Sequence of chain 1.NA:
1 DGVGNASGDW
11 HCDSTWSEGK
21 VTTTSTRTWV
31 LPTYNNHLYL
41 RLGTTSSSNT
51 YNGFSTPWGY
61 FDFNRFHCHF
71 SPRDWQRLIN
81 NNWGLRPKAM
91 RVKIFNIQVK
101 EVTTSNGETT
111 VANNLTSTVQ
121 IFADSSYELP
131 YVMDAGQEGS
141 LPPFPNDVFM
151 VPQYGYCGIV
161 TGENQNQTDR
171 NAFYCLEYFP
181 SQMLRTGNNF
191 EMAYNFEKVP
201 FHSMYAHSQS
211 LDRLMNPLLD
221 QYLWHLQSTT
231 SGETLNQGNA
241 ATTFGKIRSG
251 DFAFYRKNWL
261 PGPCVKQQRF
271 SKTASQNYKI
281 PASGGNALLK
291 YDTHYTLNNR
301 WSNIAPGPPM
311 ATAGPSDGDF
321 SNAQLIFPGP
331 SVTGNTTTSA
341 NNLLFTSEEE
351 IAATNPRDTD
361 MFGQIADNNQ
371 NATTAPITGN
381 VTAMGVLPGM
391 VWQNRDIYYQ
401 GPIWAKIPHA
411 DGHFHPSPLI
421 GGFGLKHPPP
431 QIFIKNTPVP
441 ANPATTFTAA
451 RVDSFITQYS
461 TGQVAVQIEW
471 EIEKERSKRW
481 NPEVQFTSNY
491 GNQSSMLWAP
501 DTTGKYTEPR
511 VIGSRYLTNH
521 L

A protein and the small-molecule ligand that binds it are described below.
Small molecule (SMILES): Nc1ncnc2c1ncn2[C@H]1C[C@H](O)[C@@H](COP(=O)(O)O)O1

Binding-site contacts:
Ligand atom C8 contacts residue HIS415 of chain 1.NA at 3.6 Å.
Ligand atom N3 contacts residue PRO200 of chain 1.NA at 4.2 Å.
Ligand atom N7 contacts residue SER417 of chain 1.NA at 4.4 Å.
Ligand atom C6 contacts residue VAL199 of chain 1.NA at 4.3 Å (hydrophobic).
Ligand atom N7 contacts residue HIS415 of chain 1.NA at 3.8 Å.
Ligand atom C2 contacts residue PRO416 of chain 1.NA at 3.9 Å (hydrophobic).
Ligand atom N1 contacts residue GLY424 of chain 1.NA at 3.5 Å (h-bond).
Ligand atom C6 contacts residue PRO416 of chain 1.NA at 3.0 Å (hydrophobic).
Ligand atom N6 contacts residue GLY424 of chain 1.NA at 3.8 Å.
Ligand atom N7 contacts residue PRO200 of chain 1.NA at 4.0 Å.
Ligand atom N6 contacts residue SER417 of chain 1.NA at 3.8 Å.
Ligand atom C5 contacts residue PRO416 of chain 1.NA at 3.6 Å (hydrophobic).
Ligand atom O1P contacts residue PRO200 of chain 1.NA at 4.1 Å.
Ligand atom C5 contacts residue PRO200 of chain 1.NA at 3.8 Å (hydrophobic).
Ligand atom N3 contacts residue PRO416 of chain 1.NA at 4.1 Å.
Ligand atom N6 contacts residue PRO416 of chain 1.NA at 3.1 Å (h-bond).
Ligand atom C6 contacts residue PRO200 of chain 1.NA at 4.0 Å (hydrophobic).
Ligand atom N1 contacts residue PRO416 of chain 1.NA at 3.2 Å (h-bond).
Ligand atom C4 contacts residue PRO200 of chain 1.NA at 4.1 Å (hydrophobic).
Ligand atom C2 contacts residue GLY424 of chain 1.NA at 4.1 Å.
Ligand atom N9 contacts residue PRO416 of chain 1.NA at 4.2 Å.
Ligand atom C2' contacts residue HIS415 of chain 1.NA at 3.9 Å.
Ligand atom N6 contacts residue VAL199 of chain 1.NA at 4.5 Å.
Ligand atom O3P contacts residue LYS198 of chain 1.NA at 4.5 Å.
Ligand atom C6 contacts residue GLY424 of chain 1.NA at 4.5 Å.
Ligand atom N6 contacts residue PRO200 of chain 1.NA at 4.4 Å.
Ligand atom C2 contacts residue VAL199 of chain 1.NA at 4.2 Å (hydrophobic).
Ligand atom C6 contacts residue SER417 of chain 1.NA at 4.5 Å.
Ligand atom N9 contacts residue PRO200 of chain 1.NA at 4.4 Å.
Ligand atom N1 contacts residue PRO200 of chain 1.NA at 4.1 Å.
Ligand atom P contacts residue PRO200 of chain 1.NA at 4.5 Å.
Ligand atom C2 contacts residue PRO200 of chain 1.NA at 4.1 Å (hydrophobic).
Ligand atom O3P contacts residue PRO200 of chain 1.NA at 3.9 Å.
Ligand atom N7 contacts residue PRO416 of chain 1.NA at 4.4 Å.
Ligand atom C8 contacts residue PRO200 of chain 1.NA at 4.4 Å (hydrophobic).
Ligand atom C1' contacts residue PRO416 of chain 1.NA at 4.5 Å (hydrophobic).
Ligand atom N7 contacts residue ASN394 of chain 1.NA at 4.3 Å.
Ligand atom C4 contacts residue PRO416 of chain 1.NA at 4.0 Å (hydrophobic).
Ligand atom N1 contacts residue VAL199 of chain 1.NA at 3.7 Å.